Sequence of chain 1.B:
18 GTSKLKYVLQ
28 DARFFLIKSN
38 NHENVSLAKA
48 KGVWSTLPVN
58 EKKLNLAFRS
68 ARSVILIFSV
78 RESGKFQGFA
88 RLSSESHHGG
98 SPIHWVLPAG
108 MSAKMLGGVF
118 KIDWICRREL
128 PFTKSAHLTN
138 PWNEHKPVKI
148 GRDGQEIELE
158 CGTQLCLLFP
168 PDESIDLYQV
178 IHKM

Binding-site contacts:
Ligand atom C06 contacts residue TRP51 of chain 1.B at 4.3 Å (hydrophobic).
Ligand atom C06 contacts residue ASP150 of chain 1.B at 3.8 Å.
Ligand atom C11 contacts residue SER52 of chain 1.B at 4.3 Å.
Ligand atom S02 contacts residue SER52 of chain 1.B at 3.9 Å.
Ligand atom O01 contacts residue MET108 of chain 1.B at 3.2 Å.
Ligand atom N08 contacts residue SER52 of chain 1.B at 2.7 Å (h-bond).
Ligand atom C04 contacts residue ASN37 of chain 1.B at 4.5 Å.
Ligand atom O12 contacts residue LEU54 of chain 1.B at 3.1 Å (h-bond).
Ligand atom O12 contacts residue SER52 of chain 1.B at 3.9 Å.
Ligand atom C09 contacts residue SER52 of chain 1.B at 3.6 Å.
Ligand atom O01 contacts residue PRO105 of chain 1.B at 4.4 Å.
Ligand atom N05 contacts residue SER36 of chain 1.B at 3.8 Å.
Ligand atom O12 contacts residue THR53 of chain 1.B at 3.2 Å.
Ligand atom C04 contacts residue LYS35 of chain 1.B at 4.2 Å.
Ligand atom N08 contacts residue TRP51 of chain 1.B at 4.5 Å.
Ligand atom N07 contacts residue ASP150 of chain 1.B at 3.8 Å.
Ligand atom N07 contacts residue TRP51 of chain 1.B at 3.9 Å.
Ligand atom C06 contacts residue ARG78 of chain 1.B at 4.2 Å.
Ligand atom C09 contacts residue TRP51 of chain 1.B at 4.5 Å (hydrophobic).
Ligand atom C11 contacts residue TRP102 of chain 1.B at 3.6 Å (hydrophobic).
Ligand atom C10 contacts residue ASN41 of chain 1.B at 3.4 Å.
Ligand atom C09 contacts residue ASN41 of chain 1.B at 4.3 Å.
Ligand atom N05 contacts residue LYS35 of chain 1.B at 2.9 Å (salt-bridge).
Ligand atom C04 contacts residue ARG78 of chain 1.B at 4.4 Å.
Ligand atom N05 contacts residue ARG78 of chain 1.B at 3.4 Å (salt-bridge).
Ligand atom C11 contacts residue ASN41 of chain 1.B at 3.4 Å.
Ligand atom C11 contacts residue TRP51 of chain 1.B at 3.8 Å (hydrophobic).
Ligand atom N07 contacts residue LYS35 of chain 1.B at 4.0 Å.
Ligand atom S02 contacts residue THR53 of chain 1.B at 4.4 Å.
Ligand atom C06 contacts residue SER36 of chain 1.B at 3.8 Å.
Ligand atom N05 contacts residue ASN37 of chain 1.B at 3.8 Å.
Ligand atom C10 contacts residue TRP102 of chain 1.B at 3.6 Å (hydrophobic).
Ligand atom C06 contacts residue LYS35 of chain 1.B at 2.7 Å.
Ligand atom N08 contacts residue THR53 of chain 1.B at 4.2 Å.
Ligand atom C09 contacts residue TRP102 of chain 1.B at 4.5 Å (hydrophobic).

The protein below binds the small molecule below.
Small molecule (SMILES): O=S(=O)(NC1CC1)c1c[nH]cn1